Binding-site contacts:
Ligand atom N6 contacts residue TRP47 of chain 3.D at 3.8 Å.
Ligand atom C6 contacts residue THR48 of chain 3.D at 4.2 Å.
Ligand atom N1 contacts residue TRP47 of chain 3.D at 4.3 Å.
Ligand atom C1' contacts residue TRP47 of chain 3.D at 4.3 Å (hydrophobic).
Ligand atom C8 contacts residue TRP47 of chain 3.D at 3.8 Å (hydrophobic).
Ligand atom OP2 contacts residue GLY49 of chain 3.E at 4.2 Å.
Ligand atom N6 contacts residue THR48 of chain 3.D at 3.3 Å (h-bond).
Ligand atom N3 contacts residue TRP47 of chain 3.D at 4.1 Å.
Ligand atom OP2 contacts residue VAL178 of chain 3.E at 4.5 Å.
Ligand atom N6 contacts residue TYR50 of chain 3.D at 4.2 Å.
Ligand atom O4' contacts residue LYS143 of chain 3.D at 4.1 Å.
Ligand atom C5' contacts residue VAL178 of chain 3.E at 4.5 Å (hydrophobic).
Ligand atom C4 contacts residue TRP47 of chain 3.D at 3.9 Å (hydrophobic).
Ligand atom C5 contacts residue TRP47 of chain 3.D at 3.8 Å (hydrophobic).
Ligand atom C6 contacts residue TRP47 of chain 3.D at 3.9 Å (hydrophobic).
Ligand atom C2 contacts residue TRP47 of chain 3.D at 4.2 Å (hydrophobic).
Ligand atom N9 contacts residue TRP47 of chain 3.D at 3.9 Å.
Ligand atom O4' contacts residue TRP47 of chain 3.D at 4.1 Å.
Ligand atom N7 contacts residue TRP47 of chain 3.D at 3.7 Å.
Ligand atom N1 contacts residue THR48 of chain 3.D at 4.0 Å.

Sequence of chain 3.E:
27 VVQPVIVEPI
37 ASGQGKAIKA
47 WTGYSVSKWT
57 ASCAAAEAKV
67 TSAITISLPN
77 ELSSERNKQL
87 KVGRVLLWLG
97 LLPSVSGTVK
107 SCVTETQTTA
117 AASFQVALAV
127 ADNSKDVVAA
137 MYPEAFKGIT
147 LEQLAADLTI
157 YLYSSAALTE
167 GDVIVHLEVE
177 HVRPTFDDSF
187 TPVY

Sequence of chain 3.D:
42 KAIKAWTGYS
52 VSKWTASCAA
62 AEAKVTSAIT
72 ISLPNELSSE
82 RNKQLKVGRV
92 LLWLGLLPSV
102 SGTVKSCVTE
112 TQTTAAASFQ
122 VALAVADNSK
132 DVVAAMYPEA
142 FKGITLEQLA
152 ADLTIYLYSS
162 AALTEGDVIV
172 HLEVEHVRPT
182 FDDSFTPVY

A small-molecule ligand and the protein it binds are described below.
Small molecule (SMILES): Nc1ncnc2c1ncn2[C@@H]1O[C@H](COO[C@@H]2C[C@@H](CO[P](=O)(O)O[C@H]3[C@@H](O)[C@H](n4cnc5c(N)ncnc54)O[C@@H]3COP(=O)=O)O[C@H]2n2ccc(=O)[nH]c2=O)[C@@H](OOP(O)OC[C@H]2O[C@@H](n3ccc(=O)[nH]c3=O)[C@H](O)[C@@H]2O)[C@H]1O.Op1oo1